Sequence of chain 4.A:
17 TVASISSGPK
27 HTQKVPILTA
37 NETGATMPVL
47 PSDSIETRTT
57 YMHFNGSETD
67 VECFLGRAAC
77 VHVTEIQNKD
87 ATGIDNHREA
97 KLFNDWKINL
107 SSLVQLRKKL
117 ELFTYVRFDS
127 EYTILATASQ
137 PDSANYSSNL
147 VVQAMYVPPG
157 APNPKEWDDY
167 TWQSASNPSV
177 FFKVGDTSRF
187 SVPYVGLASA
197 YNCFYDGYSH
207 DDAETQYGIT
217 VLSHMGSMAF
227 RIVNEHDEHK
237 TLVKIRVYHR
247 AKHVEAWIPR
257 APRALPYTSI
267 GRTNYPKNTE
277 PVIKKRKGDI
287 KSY

The protein below binds the small molecule below.
Small molecule (SMILES): Cc1cc(CCCCCCCOc2ccc(C3=N[C@@H](C)CO3)cc2)on1

Sequence of chain 4.C:
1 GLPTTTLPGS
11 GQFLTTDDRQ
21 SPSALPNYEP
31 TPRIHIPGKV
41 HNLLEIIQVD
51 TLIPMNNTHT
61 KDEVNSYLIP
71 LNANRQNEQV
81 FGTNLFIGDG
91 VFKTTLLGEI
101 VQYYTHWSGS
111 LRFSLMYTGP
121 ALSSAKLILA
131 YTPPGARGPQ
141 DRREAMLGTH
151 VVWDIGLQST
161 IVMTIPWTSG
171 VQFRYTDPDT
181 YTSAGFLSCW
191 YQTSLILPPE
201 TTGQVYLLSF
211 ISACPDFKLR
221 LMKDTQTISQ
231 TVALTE

Binding-site contacts:
Ligand atom C2C contacts residue VAL188 of chain 4.A at 3.2 Å (hydrophobic).
Ligand atom C4B contacts residue LEU106 of chain 4.A at 4.0 Å (hydrophobic).
Ligand atom C4C contacts residue ILE104 of chain 4.A at 3.9 Å (hydrophobic).
Ligand atom C5 contacts residue TYR152 of chain 4.A at 3.8 Å (hydrophobic).
Ligand atom C4 contacts residue MET224 of chain 4.A at 3.8 Å (hydrophobic).
Ligand atom C3C contacts residue TYR128 of chain 4.A at 3.9 Å (hydrophobic).
Ligand atom C5C contacts residue TYR128 of chain 4.A at 3.5 Å (hydrophobic).
Ligand atom C3 contacts residue PRO174 of chain 4.A at 3.8 Å (hydrophobic).
Ligand atom C2C contacts residue TYR152 of chain 4.A at 4.0 Å (hydrophobic).
Ligand atom C5B contacts residue TYR197 of chain 4.A at 3.8 Å (hydrophobic).
Ligand atom O1 contacts residue PHE186 of chain 4.A at 3.5 Å.
Ligand atom O1B contacts residue ILE104 of chain 4.A at 3.9 Å.
Ligand atom C7C contacts residue TYR128 of chain 4.A at 3.6 Å (hydrophobic).
Ligand atom C4C contacts residue TYR152 of chain 4.A at 3.8 Å (hydrophobic).
Ligand atom C5C contacts residue ILE104 of chain 4.A at 3.8 Å (hydrophobic).
Ligand atom C5 contacts residue PHE186 of chain 4.A at 3.5 Å (hydrophobic).
Ligand atom C7C contacts residue VAL191 of chain 4.A at 4.0 Å (hydrophobic).
Ligand atom O1 contacts residue VAL188 of chain 4.A at 3.8 Å.
Ligand atom C31 contacts residue PRO174 of chain 4.A at 3.4 Å (hydrophobic).
Ligand atom C1C contacts residue TYR152 of chain 4.A at 4.0 Å (hydrophobic).
Ligand atom C6C contacts residue VAL191 of chain 4.A at 3.2 Å (hydrophobic).
Ligand atom C6B contacts residue TYR197 of chain 4.A at 3.7 Å (hydrophobic).
Ligand atom CM1 contacts residue SER107 of chain 4.A at 3.9 Å.
Ligand atom C5B contacts residue LEU106 of chain 4.A at 3.8 Å (hydrophobic).
Ligand atom C6B contacts residue LEU106 of chain 4.A at 4.0 Å (hydrophobic).
Ligand atom N2 contacts residue PRO174 of chain 4.A at 3.9 Å.
Ligand atom N2 contacts residue ALA24 of chain 4.C at 3.4 Å.
Ligand atom O1 contacts residue ALA24 of chain 4.C at 3.6 Å.
Ligand atom C31 contacts residue SER175 of chain 4.A at 3.6 Å.
Ligand atom O1B contacts residue TYR128 of chain 4.A at 3.9 Å.
Ligand atom O1 contacts residue TYR152 of chain 4.A at 3.9 Å.
Ligand atom C4 contacts residue PHE186 of chain 4.A at 3.6 Å (hydrophobic).
Ligand atom C31 contacts residue ALA150 of chain 4.A at 3.1 Å (hydrophobic).
Ligand atom C7C contacts residue TYR197 of chain 4.A at 3.8 Å (hydrophobic).
Ligand atom C31 contacts residue VAL176 of chain 4.A at 3.3 Å (hydrophobic).
Ligand atom C4 contacts residue TYR152 of chain 4.A at 3.9 Å (hydrophobic).
Ligand atom C3C contacts residue VAL188 of chain 4.A at 3.3 Å (hydrophobic).
Ligand atom C4A contacts residue ASN198 of chain 4.A at 3.9 Å.
Ligand atom C3 contacts residue PHE186 of chain 4.A at 3.8 Å (hydrophobic).
Ligand atom N2 contacts residue PHE186 of chain 4.A at 3.7 Å.